Binding-site contacts:
Ligand atom C5 contacts residue THR162 of chain 1.A at 3.7 Å.
Ligand atom O5 contacts residue THR162 of chain 1.A at 3.8 Å.
Ligand atom C7 contacts residue ASN160 of chain 1.A at 3.6 Å.
Ligand atom C2 contacts residue ASN160 of chain 1.A at 2.5 Å.
Ligand atom O7 contacts residue ASN160 of chain 1.A at 4.4 Å.
Ligand atom C6 contacts residue THR162 of chain 1.A at 3.3 Å.
Ligand atom C5 contacts residue ASN160 of chain 1.A at 3.7 Å.
Ligand atom O5 contacts residue ASN160 of chain 1.A at 2.4 Å (h-bond).
Ligand atom N2 contacts residue ASN160 of chain 1.A at 2.9 Å (h-bond).
Ligand atom C4 contacts residue ASN160 of chain 1.A at 4.2 Å.
Ligand atom O6 contacts residue THR162 of chain 1.A at 4.4 Å.
Ligand atom C8 contacts residue ASN160 of chain 1.A at 3.9 Å.
Ligand atom O5 contacts residue ASN163 of chain 1.A at 4.1 Å.
Ligand atom C3 contacts residue ASN160 of chain 1.A at 3.8 Å.
Ligand atom C1 contacts residue THR162 of chain 1.A at 4.4 Å.
Ligand atom C1 contacts residue ASN160 of chain 1.A at 1.4 Å.

The small molecule below binds the protein below.
Small molecule (SMILES): CC(=O)N[C@@H]1[C@@H](O)[C@H](O)[C@@H](CO)O[C@H]1O

Sequence of chain 1.A:
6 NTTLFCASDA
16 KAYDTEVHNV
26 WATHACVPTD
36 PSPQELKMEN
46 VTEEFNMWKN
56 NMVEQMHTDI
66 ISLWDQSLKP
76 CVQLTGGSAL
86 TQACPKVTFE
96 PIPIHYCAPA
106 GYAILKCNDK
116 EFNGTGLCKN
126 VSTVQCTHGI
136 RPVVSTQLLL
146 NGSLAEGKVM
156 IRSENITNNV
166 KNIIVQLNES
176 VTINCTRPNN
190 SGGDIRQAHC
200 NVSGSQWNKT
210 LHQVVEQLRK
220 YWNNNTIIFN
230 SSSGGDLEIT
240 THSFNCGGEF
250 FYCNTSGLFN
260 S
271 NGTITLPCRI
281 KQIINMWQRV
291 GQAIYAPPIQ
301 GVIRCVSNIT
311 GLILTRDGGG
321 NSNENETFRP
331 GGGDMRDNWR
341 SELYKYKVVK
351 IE